This small molecule binds to this protein.
Small molecule (SMILES): Cc1cc2c(cc1S(=O)(=O)N1CCN(C)CC1)S(=O)(=O)N[C@@H](C1CCCC1)C2

Sequence of chain 1.A:
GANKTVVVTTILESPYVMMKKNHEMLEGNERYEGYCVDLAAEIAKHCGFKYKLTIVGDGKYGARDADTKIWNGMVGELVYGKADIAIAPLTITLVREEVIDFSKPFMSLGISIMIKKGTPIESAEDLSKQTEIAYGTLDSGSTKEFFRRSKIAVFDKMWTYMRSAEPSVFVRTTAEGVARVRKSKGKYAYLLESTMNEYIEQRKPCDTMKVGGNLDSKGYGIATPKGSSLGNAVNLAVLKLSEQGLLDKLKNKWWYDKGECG

Sequence of chain 2.A:
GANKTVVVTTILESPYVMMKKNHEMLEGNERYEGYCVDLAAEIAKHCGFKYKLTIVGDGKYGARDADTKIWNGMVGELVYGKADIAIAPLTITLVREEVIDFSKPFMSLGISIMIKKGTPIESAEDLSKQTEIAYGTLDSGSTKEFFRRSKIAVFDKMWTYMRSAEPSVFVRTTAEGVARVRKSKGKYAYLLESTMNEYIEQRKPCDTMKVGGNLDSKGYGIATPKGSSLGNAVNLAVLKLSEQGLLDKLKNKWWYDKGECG

Binding-site contacts:
Ligand atom C6 contacts residue SER217 of chain 2.A at 3.6 Å.
Ligand atom O1 contacts residue SER108 of chain 1.A at 3.2 Å (h-bond).
Ligand atom C17 contacts residue SER217 of chain 2.A at 3.3 Å.
Ligand atom C7 contacts residue PHE106 of chain 1.A at 4.0 Å (hydrophobic).
Ligand atom S1 contacts residue PRO105 of chain 1.A at 3.7 Å.
Ligand atom O3 contacts residue SER108 of chain 1.A at 2.9 Å (h-bond).
Ligand atom C8 contacts residue SER217 of chain 2.A at 3.7 Å.
Ligand atom N2 contacts residue SER217 of chain 2.A at 4.0 Å.
Ligand atom C14 contacts residue LEU247 of chain 1.A at 3.7 Å (hydrophobic).
Ligand atom C3 contacts residue LEU239 of chain 1.A at 3.3 Å (hydrophobic).
Ligand atom C9 contacts residue LEU247 of chain 1.A at 3.9 Å (hydrophobic).
Ligand atom O2 contacts residue PRO105 of chain 1.A at 3.3 Å.
Ligand atom C9 contacts residue SER217 of chain 2.A at 3.4 Å.
Ligand atom O3 contacts residue MET107 of chain 1.A at 3.7 Å.
Ligand atom C11 contacts residue PHE106 of chain 1.A at 3.9 Å (hydrophobic).
Ligand atom C10 contacts residue MET107 of chain 1.A at 3.6 Å (hydrophobic).
Ligand atom C18 contacts residue SER217 of chain 2.A at 4.0 Å.
Ligand atom C10 contacts residue SER108 of chain 1.A at 3.6 Å.
Ligand atom C6 contacts residue PRO105 of chain 1.A at 3.8 Å (hydrophobic).
Ligand atom C12 contacts residue PHE106 of chain 1.A at 4.0 Å (hydrophobic).
Ligand atom C13 contacts residue PHE106 of chain 1.A at 4.0 Å (hydrophobic).
Ligand atom C14 contacts residue ASP248 of chain 1.A at 3.2 Å.
Ligand atom O2 contacts residue PHE106 of chain 1.A at 3.9 Å.
Ligand atom C2 contacts residue PRO105 of chain 1.A at 3.5 Å (hydrophobic).
Ligand atom C5 contacts residue GLY219 of chain 2.A at 3.8 Å.
Ligand atom N1 contacts residue PRO105 of chain 1.A at 2.8 Å (h-bond).
Ligand atom O2 contacts residue SER108 of chain 1.A at 3.4 Å (h-bond).
Ligand atom C12 contacts residue SER217 of chain 2.A at 3.7 Å.
Ligand atom C8 contacts residue PHE106 of chain 1.A at 3.9 Å (hydrophobic).
Ligand atom O4 contacts residue MET107 of chain 1.A at 3.8 Å.
Ligand atom C10 contacts residue PHE106 of chain 1.A at 3.9 Å (hydrophobic).
Ligand atom S1 contacts residue SER108 of chain 1.A at 3.7 Å.
Ligand atom C9 contacts residue SER242 of chain 1.A at 3.8 Å.
Ligand atom C3 contacts residue LYS104 of chain 1.A at 3.9 Å.
Ligand atom C4 contacts residue PRO105 of chain 2.A at 4.0 Å (hydrophobic).
Ligand atom O2 contacts residue MET107 of chain 1.A at 3.4 Å (h-bond).
Ligand atom C4 contacts residue LYS104 of chain 1.A at 3.9 Å.
Ligand atom C13 contacts residue LEU247 of chain 1.A at 3.8 Å (hydrophobic).
Ligand atom O4 contacts residue LYS251 of chain 1.A at 3.5 Å.
Ligand atom C13 contacts residue SER217 of chain 2.A at 3.7 Å.